The small molecule below binds the protein below.
Small molecule (SMILES): CC(=O)N[C@H]1[C@H](O[C@H]2[C@H](O)[C@@H](NC(C)=O)CO[C@@H]2CO)O[C@H](CO)[C@@H](O)[C@@H]1O

Binding-site contacts:
Ligand atom N2 contacts residue ASN715 of chain 1.C at 2.9 Å (h-bond).
Ligand atom C5 contacts residue ASN715 of chain 1.C at 3.6 Å.
Ligand atom C2 contacts residue ASN715 of chain 1.C at 2.4 Å.
Ligand atom C5 contacts residue LEU920 of chain 1.C at 4.2 Å (hydrophobic).
Ligand atom O7 contacts residue ASN715 of chain 1.C at 4.2 Å.
Ligand atom O7 contacts residue GLN1069 of chain 1.C at 4.3 Å.
Ligand atom C7 contacts residue ASN715 of chain 1.C at 3.8 Å.
Ligand atom O5 contacts residue GLN1069 of chain 1.C at 4.4 Å.
Ligand atom C1 contacts residue GLN1069 of chain 1.C at 4.3 Å.
Ligand atom C6 contacts residue LEU920 of chain 1.C at 4.5 Å (hydrophobic).
Ligand atom O4 contacts residue LEU920 of chain 1.C at 4.3 Å.
Ligand atom O7 contacts residue LEU920 of chain 1.C at 3.9 Å.
Ligand atom O5 contacts residue ASN715 of chain 1.C at 2.3 Å (h-bond).
Ligand atom C4 contacts residue ASN715 of chain 1.C at 4.2 Å.
Ligand atom C8 contacts residue LEU920 of chain 1.C at 4.0 Å (hydrophobic).
Ligand atom C1 contacts residue ASN715 of chain 1.C at 1.4 Å.
Ligand atom C3 contacts residue ASN715 of chain 1.C at 3.8 Å.
Ligand atom C7 contacts residue LEU920 of chain 1.C at 3.9 Å (hydrophobic).

Sequence of chain 1.C:
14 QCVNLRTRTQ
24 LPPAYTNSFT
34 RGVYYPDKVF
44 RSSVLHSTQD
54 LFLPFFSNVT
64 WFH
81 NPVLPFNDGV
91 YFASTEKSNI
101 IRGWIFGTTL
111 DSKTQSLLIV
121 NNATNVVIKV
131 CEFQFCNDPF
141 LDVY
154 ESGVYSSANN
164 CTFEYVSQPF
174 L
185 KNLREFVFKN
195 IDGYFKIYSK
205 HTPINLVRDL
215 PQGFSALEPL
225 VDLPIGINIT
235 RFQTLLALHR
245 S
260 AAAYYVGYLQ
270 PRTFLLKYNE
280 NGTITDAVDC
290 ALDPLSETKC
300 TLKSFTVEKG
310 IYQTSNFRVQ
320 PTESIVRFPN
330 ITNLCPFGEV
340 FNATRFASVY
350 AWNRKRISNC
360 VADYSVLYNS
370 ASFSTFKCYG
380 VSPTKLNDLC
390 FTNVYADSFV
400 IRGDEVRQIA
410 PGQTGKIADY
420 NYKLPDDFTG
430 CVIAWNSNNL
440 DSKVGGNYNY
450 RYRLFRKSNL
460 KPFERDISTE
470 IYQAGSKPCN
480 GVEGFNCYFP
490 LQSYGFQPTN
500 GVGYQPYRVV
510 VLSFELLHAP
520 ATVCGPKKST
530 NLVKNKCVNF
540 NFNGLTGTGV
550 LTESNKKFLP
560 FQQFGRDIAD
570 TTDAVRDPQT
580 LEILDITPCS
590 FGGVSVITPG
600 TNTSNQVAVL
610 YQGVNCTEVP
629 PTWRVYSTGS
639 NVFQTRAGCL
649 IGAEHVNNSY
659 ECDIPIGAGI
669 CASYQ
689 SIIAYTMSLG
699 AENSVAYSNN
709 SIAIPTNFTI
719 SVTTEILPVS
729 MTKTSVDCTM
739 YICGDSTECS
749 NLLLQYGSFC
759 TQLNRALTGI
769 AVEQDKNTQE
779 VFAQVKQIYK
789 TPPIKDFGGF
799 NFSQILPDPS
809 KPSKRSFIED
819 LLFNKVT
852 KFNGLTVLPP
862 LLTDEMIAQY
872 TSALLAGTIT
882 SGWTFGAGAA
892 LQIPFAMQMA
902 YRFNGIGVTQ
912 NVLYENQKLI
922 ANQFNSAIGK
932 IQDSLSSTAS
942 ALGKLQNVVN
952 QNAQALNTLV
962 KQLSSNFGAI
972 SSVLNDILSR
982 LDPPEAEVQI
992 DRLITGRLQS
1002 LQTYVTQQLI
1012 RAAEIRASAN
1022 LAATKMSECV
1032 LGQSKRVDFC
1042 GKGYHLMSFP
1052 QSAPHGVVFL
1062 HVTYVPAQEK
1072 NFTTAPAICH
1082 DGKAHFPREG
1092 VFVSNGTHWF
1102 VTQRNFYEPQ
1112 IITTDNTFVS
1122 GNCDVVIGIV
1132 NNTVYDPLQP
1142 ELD